Sequence of chain 1.A:
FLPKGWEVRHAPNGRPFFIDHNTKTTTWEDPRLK

Binding-site contacts:
Ligand atom OE1 contacts residue TRP39 of chain 1.A at 3.5 Å.
Ligand atom CB contacts residue THR37 of chain 1.A at 3.8 Å.
Ligand atom O contacts residue THR37 of chain 1.A at 2.7 Å (h-bond).
Ligand atom CD contacts residue ARG20 of chain 1.A at 3.1 Å.
Ligand atom CG contacts residue TRP39 of chain 1.A at 3.5 Å (hydrophobic).
Ligand atom CZ contacts residue HIS32 of chain 1.A at 3.7 Å.
Ligand atom CE1 contacts residue LYS35 of chain 1.A at 3.3 Å.
Ligand atom CB contacts residue TRP39 of chain 1.A at 3.7 Å (hydrophobic).
Ligand atom CG contacts residue TRP39 of chain 1.A at 3.7 Å (hydrophobic).
Ligand atom C contacts residue TRP39 of chain 1.A at 3.7 Å (hydrophobic).
Ligand atom CD contacts residue THR37 of chain 1.A at 3.8 Å.
Ligand atom OH contacts residue LYS35 of chain 1.A at 2.8 Å (salt-bridge).
Ligand atom CE1 contacts residue HIS32 of chain 1.A at 3.7 Å.
Ligand atom CZ contacts residue LYS35 of chain 1.A at 3.5 Å.
Ligand atom C contacts residue HIS32 of chain 1.A at 3.6 Å.
Ligand atom CD2 contacts residue HIS32 of chain 1.A at 3.7 Å.
Ligand atom N contacts residue ILE30 of chain 1.A at 3.7 Å.
Ligand atom OH contacts residue HIS32 of chain 1.A at 3.8 Å.
Ligand atom CA contacts residue TRP39 of chain 1.A at 3.6 Å (hydrophobic).
Ligand atom C contacts residue TRP39 of chain 1.A at 3.7 Å (hydrophobic).
Ligand atom O contacts residue TRP39 of chain 1.A at 3.6 Å.
Ligand atom CB contacts residue PHE28 of chain 1.A at 3.7 Å (hydrophobic).
Ligand atom OXT contacts residue HIS32 of chain 1.A at 2.6 Å (h-bond).
Ligand atom CB contacts residue ILE30 of chain 1.A at 3.4 Å (hydrophobic).
Ligand atom O contacts residue PHE28 of chain 1.A at 2.9 Å.
Ligand atom CD contacts residue TRP39 of chain 1.A at 3.5 Å (hydrophobic).
Ligand atom CG contacts residue ARG20 of chain 1.A at 3.6 Å.
Ligand atom CA contacts residue THR37 of chain 1.A at 3.5 Å.
Ligand atom N contacts residue THR37 of chain 1.A at 3.6 Å.
Ligand atom N contacts residue TRP39 of chain 1.A at 3.5 Å.
Ligand atom C contacts residue THR37 of chain 1.A at 3.7 Å.
Ligand atom OE2 contacts residue ARG20 of chain 1.A at 2.6 Å (salt-bridge).
Ligand atom CG contacts residue HIS32 of chain 1.A at 3.8 Å.
Ligand atom O contacts residue HIS32 of chain 1.A at 3.0 Å (h-bond).
Ligand atom CD1 contacts residue HIS32 of chain 1.A at 3.8 Å.
Ligand atom CB contacts residue HIS32 of chain 1.A at 3.4 Å.
Ligand atom CG contacts residue THR38 of chain 1.A at 3.5 Å.
Ligand atom CG contacts residue THR37 of chain 1.A at 3.4 Å.
Ligand atom O contacts residue TRP39 of chain 1.A at 3.0 Å (h-bond).
Ligand atom OE1 contacts residue ARG20 of chain 1.A at 3.7 Å.

A protein and the small-molecule ligand that binds it are described below.
Small molecule (SMILES): CC[C@H](C)[C@H](NC(=O)[C@@H](N)CCC(N)=O)C(=O)N1CCC[C@H]1C(=O)N1CCC[C@H]1C(=O)N1CCC[C@H]1C(=O)N[C@@H](Cc1ccc(O)cc1)C(=O)N[C@H](C(=O)N[C@@H](CCC(=O)O)C(=O)N1CCC[C@H]1C(=O)O)C(C)C